The small molecule below binds the protein below.
Small molecule (SMILES): Cc1cc(C(=O)O)c(C)n1C

Binding-site contacts:
Ligand atom C4 contacts residue MET221 of chain 3.A at 3.8 Å (hydrophobic).
Ligand atom C contacts residue ALA119 of chain 3.A at 3.8 Å (hydrophobic).
Ligand atom C4 contacts residue GLY220 of chain 3.A at 3.9 Å.
Ligand atom C7 contacts residue ALA119 of chain 3.A at 4.1 Å (hydrophobic).
Ligand atom C5 contacts residue GLY120 of chain 3.A at 3.9 Å.
Ligand atom C7 contacts residue GLY120 of chain 3.A at 3.7 Å.
Ligand atom C6 contacts residue GLU203 of chain 3.A at 2.6 Å.
Ligand atom C contacts residue TYR202 of chain 3.A at 4.1 Å (hydrophobic).
Ligand atom C3 contacts residue MET221 of chain 3.A at 4.1 Å (hydrophobic).
Ligand atom O contacts residue VAL219 of chain 3.A at 3.9 Å.
Ligand atom C2 contacts residue VAL219 of chain 3.A at 4.0 Å (hydrophobic).
Ligand atom O1 contacts residue ASN197 of chain 3.A at 3.4 Å (h-bond).
Ligand atom C6 contacts residue TYR202 of chain 3.A at 4.0 Å (hydrophobic).
Ligand atom N contacts residue TYR202 of chain 3.A at 3.5 Å.
Ligand atom C6 contacts residue SER247 of chain 3.A at 3.9 Å.
Ligand atom C1 contacts residue GLY120 of chain 3.A at 3.8 Å.
Ligand atom C3 contacts residue VAL219 of chain 3.A at 3.8 Å (hydrophobic).
Ligand atom O contacts residue GLU203 of chain 3.A at 2.4 Å (salt-bridge).
Ligand atom C3 contacts residue TYR202 of chain 3.A at 3.8 Å (hydrophobic).
Ligand atom C4 contacts residue ASN197 of chain 3.A at 3.6 Å.
Ligand atom C4 contacts residue VAL219 of chain 3.A at 4.0 Å (hydrophobic).
Ligand atom O1 contacts residue VAL219 of chain 3.A at 4.1 Å.
Ligand atom O contacts residue ASN197 of chain 3.A at 2.9 Å (h-bond).
Ligand atom N contacts residue GLY120 of chain 3.A at 3.5 Å (h-bond).
Ligand atom C7 contacts residue ASN245 of chain 3.A at 3.0 Å.
Ligand atom O1 contacts residue GLY220 of chain 3.A at 3.1 Å.
Ligand atom C5 contacts residue GLU203 of chain 3.A at 3.5 Å.
Ligand atom C1 contacts residue ALA119 of chain 3.A at 3.9 Å (hydrophobic).
Ligand atom O contacts residue TYR202 of chain 3.A at 4.0 Å.
Ligand atom C1 contacts residue TYR202 of chain 3.A at 3.7 Å (hydrophobic).
Ligand atom C7 contacts residue TYR202 of chain 3.A at 4.1 Å (hydrophobic).
Ligand atom C2 contacts residue GLY220 of chain 3.A at 4.0 Å.
Ligand atom C2 contacts residue TYR202 of chain 3.A at 4.0 Å (hydrophobic).
Ligand atom O1 contacts residue MET221 of chain 3.A at 3.0 Å.
Ligand atom C contacts residue LEU118 of chain 3.A at 3.6 Å (hydrophobic).
Ligand atom C3 contacts residue GLU203 of chain 3.A at 3.7 Å.
Ligand atom N contacts residue ALA119 of chain 3.A at 4.0 Å.
Ligand atom C contacts residue DMS1 of chain 3.D at 3.9 Å.
Ligand atom C5 contacts residue TYR202 of chain 3.A at 3.5 Å (hydrophobic).
Ligand atom C4 contacts residue GLU203 of chain 3.A at 3.2 Å.

Sequence of chain 3.A:
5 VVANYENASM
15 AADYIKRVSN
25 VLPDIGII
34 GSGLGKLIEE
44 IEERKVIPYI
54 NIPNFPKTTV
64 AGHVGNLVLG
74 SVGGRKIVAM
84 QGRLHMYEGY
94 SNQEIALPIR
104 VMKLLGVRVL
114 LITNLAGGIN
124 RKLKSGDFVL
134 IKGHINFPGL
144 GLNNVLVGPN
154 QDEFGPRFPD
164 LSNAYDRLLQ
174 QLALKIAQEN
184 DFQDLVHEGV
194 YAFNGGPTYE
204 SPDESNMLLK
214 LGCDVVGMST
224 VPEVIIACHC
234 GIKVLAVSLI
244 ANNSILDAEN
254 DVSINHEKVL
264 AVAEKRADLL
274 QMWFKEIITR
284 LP